This small molecule binds to this protein.
Small molecule (SMILES): CC(=O)N[C@H]1[C@H](O[C@H]2[C@H](O)[C@@H](NC(C)=O)CO[C@@H]2CO)O[C@H](CO)[C@H](O)[C@@H]1O

Binding-site contacts:
Ligand atom C7 contacts residue SER207 of chain 1.A at 4.4 Å.
Ligand atom C5 contacts residue THR221 of chain 1.A at 3.7 Å.
Ligand atom O5 contacts residue ASN218 of chain 1.A at 2.4 Å (h-bond).
Ligand atom C8 contacts residue ASN218 of chain 1.A at 4.4 Å.
Ligand atom C7 contacts residue GLU305 of chain 1.A at 4.4 Å.
Ligand atom C1 contacts residue ASN218 of chain 1.A at 1.8 Å.
Ligand atom C4 contacts residue ASN218 of chain 1.A at 4.4 Å.
Ligand atom C7 contacts residue ASN218 of chain 1.A at 3.4 Å.
Ligand atom C8 contacts residue PRO208 of chain 1.A at 4.4 Å (hydrophobic).
Ligand atom O7 contacts residue ARG306 of chain 1.A at 4.4 Å.
Ligand atom C8 contacts residue GLU305 of chain 1.A at 3.5 Å.
Ligand atom C2 contacts residue ASN218 of chain 1.A at 2.6 Å.
Ligand atom O7 contacts residue ASN218 of chain 1.A at 3.4 Å (h-bond).
Ligand atom O5 contacts residue THR221 of chain 1.A at 3.5 Å.
Ligand atom C8 contacts residue ARG306 of chain 1.A at 4.0 Å.
Ligand atom C6 contacts residue THR221 of chain 1.A at 4.0 Å.
Ligand atom C8 contacts residue THR345 of chain 1.A at 3.9 Å.
Ligand atom C3 contacts residue ASN218 of chain 1.A at 4.0 Å.
Ligand atom C1 contacts residue THR221 of chain 1.A at 3.9 Å.
Ligand atom N2 contacts residue ASN218 of chain 1.A at 2.8 Å (h-bond).
Ligand atom C8 contacts residue SER207 of chain 1.A at 3.6 Å.
Ligand atom C5 contacts residue ASN218 of chain 1.A at 3.8 Å.

Sequence of chain 1.A:
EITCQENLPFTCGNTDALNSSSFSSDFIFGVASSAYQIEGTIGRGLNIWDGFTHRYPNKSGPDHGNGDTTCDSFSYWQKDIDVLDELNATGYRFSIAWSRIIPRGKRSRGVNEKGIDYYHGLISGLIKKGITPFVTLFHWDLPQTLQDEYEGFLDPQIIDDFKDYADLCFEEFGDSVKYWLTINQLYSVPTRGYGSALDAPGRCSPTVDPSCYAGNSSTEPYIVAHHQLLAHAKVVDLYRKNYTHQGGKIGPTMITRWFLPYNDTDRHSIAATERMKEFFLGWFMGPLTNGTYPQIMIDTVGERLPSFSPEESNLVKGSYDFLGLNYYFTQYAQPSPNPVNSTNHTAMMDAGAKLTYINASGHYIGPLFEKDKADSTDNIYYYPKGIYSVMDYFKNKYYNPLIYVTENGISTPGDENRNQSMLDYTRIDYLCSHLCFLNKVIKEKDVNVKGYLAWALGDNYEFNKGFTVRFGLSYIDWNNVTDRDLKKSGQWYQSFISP